Binding-site contacts:
Ligand atom FAC contacts residue THR136 of chain 1.B at 3.4 Å.
Ligand atom CAY contacts residue GLY332 of chain 1.B at 3.5 Å.
Ligand atom CLAE contacts residue VAL134 of chain 1.B at 3.3 Å.
Ligand atom CBC contacts residue VAL289 of chain 1.B at 3.6 Å (hydrophobic).
Ligand atom CAS contacts residue GLY331 of chain 1.B at 3.5 Å.
Ligand atom CAL contacts residue MET285 of chain 1.B at 3.6 Å (hydrophobic).
Ligand atom CAA contacts residue SER237 of chain 1.B at 3.7 Å.
Ligand atom CAD contacts residue VAL134 of chain 1.B at 3.5 Å (hydrophobic).
Ligand atom NBD contacts residue GLU288 of chain 1.B at 3.5 Å (salt-bridge).
Ligand atom OAM contacts residue MET285 of chain 1.B at 2.8 Å (h-bond).
Ligand atom CAL contacts residue TRP286 of chain 1.B at 3.4 Å (hydrophobic).
Ligand atom NBD contacts residue GLY290 of chain 1.B at 3.2 Å (h-bond).
Ligand atom OAM contacts residue TRP286 of chain 1.B at 3.6 Å.
Ligand atom CAX contacts residue GLY332 of chain 1.B at 3.4 Å.
Ligand atom CAG contacts residue TRP286 of chain 1.B at 3.0 Å (hydrophobic).
Ligand atom CAB contacts residue MET334 of chain 1.B at 3.5 Å (hydrophobic).
Ligand atom NAI contacts residue ASN284 of chain 1.B at 2.8 Å (h-bond).
Ligand atom CLAE contacts residue PHE238 of chain 1.B at 3.4 Å.
Ligand atom OAK contacts residue GLY332 of chain 1.B at 3.2 Å (h-bond).
Ligand atom NBB contacts residue GLU288 of chain 1.B at 3.5 Å (salt-bridge).
Ligand atom CAB contacts residue SER237 of chain 1.B at 3.3 Å.
Ligand atom FAC contacts residue SER135 of chain 1.B at 3.6 Å.
Ligand atom OAM contacts residue ASN284 of chain 1.B at 3.0 Å (h-bond).
Ligand atom CAP contacts residue GLY332 of chain 1.B at 3.5 Å.
Ligand atom CAJ contacts residue TRP286 of chain 1.B at 3.0 Å (hydrophobic).
Ligand atom NBB contacts residue MET285 of chain 1.B at 2.9 Å (h-bond).
Ligand atom CAF contacts residue TRP286 of chain 1.B at 3.3 Å (hydrophobic).
Ligand atom NAI contacts residue TRP286 of chain 1.B at 3.3 Å.
Ligand atom FAC contacts residue SER237 of chain 1.B at 2.6 Å.
Ligand atom OAK contacts residue TRP286 of chain 1.B at 3.0 Å.
Ligand atom CAQ contacts residue GLY332 of chain 1.B at 3.6 Å.
Ligand atom CBC contacts residue MET285 of chain 1.B at 3.1 Å (hydrophobic).
Ligand atom NBD contacts residue MET285 of chain 1.B at 3.2 Å (h-bond).
Ligand atom FAC contacts residue MET334 of chain 1.B at 3.6 Å.
Ligand atom NBG contacts residue ILE233 of chain 1.B at 3.6 Å.
Ligand atom CAH contacts residue TRP286 of chain 1.B at 3.6 Å (hydrophobic).
Ligand atom CAA contacts residue MET334 of chain 1.B at 3.4 Å (hydrophobic).
Ligand atom CBC contacts residue GLU288 of chain 1.B at 3.4 Å.
Ligand atom OAK contacts residue MET334 of chain 1.B at 3.1 Å.
Ligand atom NAN contacts residue GLY332 of chain 1.B at 3.0 Å (h-bond).

Sequence of chain 1.B:
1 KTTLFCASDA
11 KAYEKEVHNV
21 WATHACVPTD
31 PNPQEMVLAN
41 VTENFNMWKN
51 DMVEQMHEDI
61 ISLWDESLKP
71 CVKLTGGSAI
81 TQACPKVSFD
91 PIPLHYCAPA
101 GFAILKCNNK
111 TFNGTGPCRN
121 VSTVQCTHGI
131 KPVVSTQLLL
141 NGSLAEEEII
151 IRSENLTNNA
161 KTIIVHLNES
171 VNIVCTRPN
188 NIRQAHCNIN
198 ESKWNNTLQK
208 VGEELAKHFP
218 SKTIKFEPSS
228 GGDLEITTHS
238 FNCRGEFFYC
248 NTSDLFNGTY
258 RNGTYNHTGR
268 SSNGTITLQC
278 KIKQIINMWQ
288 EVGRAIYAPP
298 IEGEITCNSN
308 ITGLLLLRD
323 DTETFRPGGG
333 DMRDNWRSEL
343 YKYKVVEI

This protein binds this small molecule.
Small molecule (SMILES): [H]/N=C(/N)N(C)Cc1ccc2c(c1)[C@H](NC(=O)C(=O)Nc1ccc(Cl)c(F)c1)[C@@H](CNC(=N)N)C2